Sequence of chain 1.D:
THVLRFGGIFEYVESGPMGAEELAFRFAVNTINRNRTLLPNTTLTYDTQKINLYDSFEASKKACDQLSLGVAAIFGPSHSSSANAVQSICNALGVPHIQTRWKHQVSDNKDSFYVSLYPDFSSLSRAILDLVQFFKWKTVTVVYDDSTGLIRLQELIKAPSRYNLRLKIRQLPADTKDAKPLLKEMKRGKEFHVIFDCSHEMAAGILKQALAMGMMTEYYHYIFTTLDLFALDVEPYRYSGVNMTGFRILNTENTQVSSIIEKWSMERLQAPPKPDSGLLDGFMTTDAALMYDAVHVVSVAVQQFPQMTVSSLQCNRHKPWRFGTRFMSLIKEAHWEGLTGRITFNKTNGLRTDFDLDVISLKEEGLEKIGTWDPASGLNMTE

Binding-site contacts:
Ligand atom C1 contacts residue HIS253 of chain 1.D at 4.5 Å.
Ligand atom C7 contacts residue HIS253 of chain 1.D at 4.3 Å.
Ligand atom C4 contacts residue ASN275 of chain 1.D at 4.2 Å.
Ligand atom N2 contacts residue GLU250 of chain 1.D at 4.4 Å.
Ligand atom C3 contacts residue ASN275 of chain 1.D at 3.6 Å.
Ligand atom N2 contacts residue ASN275 of chain 1.D at 3.6 Å.
Ligand atom C1 contacts residue ASN275 of chain 1.D at 1.5 Å.
Ligand atom C5 contacts residue ASN275 of chain 1.D at 3.6 Å.
Ligand atom C2 contacts residue ASN275 of chain 1.D at 2.6 Å.
Ligand atom C7 contacts residue TYR251 of chain 1.D at 4.4 Å (hydrophobic).
Ligand atom C2 contacts residue HIS253 of chain 1.D at 4.0 Å.
Ligand atom C8 contacts residue TYR251 of chain 1.D at 4.4 Å (hydrophobic).
Ligand atom O6 contacts residue GLU415 of chain 1.D at 4.0 Å.
Ligand atom C8 contacts residue HIS253 of chain 1.D at 3.6 Å.
Ligand atom O7 contacts residue GLU250 of chain 1.D at 2.9 Å (salt-bridge).
Ligand atom O3 contacts residue ASN275 of chain 1.D at 3.6 Å (h-bond).
Ligand atom O5 contacts residue ASN275 of chain 1.D at 2.3 Å (h-bond).
Ligand atom C8 contacts residue HIS225 of chain 1.D at 3.6 Å.
Ligand atom O7 contacts residue TYR252 of chain 1.D at 4.2 Å.
Ligand atom O7 contacts residue TYR251 of chain 1.D at 3.6 Å (h-bond).
Ligand atom C7 contacts residue GLU250 of chain 1.D at 4.0 Å.

The protein below binds the small molecule below.
Small molecule (SMILES): CC(=O)N[C@@H]1[C@@H](O)[C@H](O)[C@@H](CO)O[C@H]1O